This protein binds this small molecule.
Small molecule (SMILES): CC(=O)N[C@H]1[C@H]([C@H](O)[C@H](O)CO)O[C@@](O[C@H](CO)[C@@H](O)[C@@H]2O[C@@H](C(=O)O)C[C@H](O)[C@H]2NC(C)=O)(C(=O)O)C[C@@H]1O

Sequence of chain 47.E:
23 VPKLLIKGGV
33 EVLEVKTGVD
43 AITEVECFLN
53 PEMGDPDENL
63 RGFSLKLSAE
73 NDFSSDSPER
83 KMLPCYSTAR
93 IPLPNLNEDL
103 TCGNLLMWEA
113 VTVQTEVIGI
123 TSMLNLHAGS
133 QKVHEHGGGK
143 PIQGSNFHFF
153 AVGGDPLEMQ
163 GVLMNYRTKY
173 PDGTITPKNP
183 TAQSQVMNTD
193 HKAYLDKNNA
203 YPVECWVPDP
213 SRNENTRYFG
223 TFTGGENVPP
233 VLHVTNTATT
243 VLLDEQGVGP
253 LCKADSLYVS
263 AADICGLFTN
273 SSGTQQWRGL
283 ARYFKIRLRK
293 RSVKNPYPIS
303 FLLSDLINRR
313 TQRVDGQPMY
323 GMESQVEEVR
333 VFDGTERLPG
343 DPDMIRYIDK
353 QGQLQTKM

Sequence of chain 47.A:
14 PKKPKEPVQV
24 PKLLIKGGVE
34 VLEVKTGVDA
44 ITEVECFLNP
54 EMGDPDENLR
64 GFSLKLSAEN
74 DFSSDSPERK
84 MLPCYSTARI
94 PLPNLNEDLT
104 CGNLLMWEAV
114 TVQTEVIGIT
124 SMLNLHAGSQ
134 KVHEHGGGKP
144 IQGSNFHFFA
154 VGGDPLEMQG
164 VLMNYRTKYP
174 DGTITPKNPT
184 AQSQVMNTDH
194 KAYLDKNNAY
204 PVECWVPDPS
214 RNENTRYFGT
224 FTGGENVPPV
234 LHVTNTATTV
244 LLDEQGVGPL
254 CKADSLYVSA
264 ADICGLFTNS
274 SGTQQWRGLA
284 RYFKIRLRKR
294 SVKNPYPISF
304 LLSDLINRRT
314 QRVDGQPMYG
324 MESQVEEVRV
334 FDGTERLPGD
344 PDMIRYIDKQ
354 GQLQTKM

Sequence of chain 47.D:
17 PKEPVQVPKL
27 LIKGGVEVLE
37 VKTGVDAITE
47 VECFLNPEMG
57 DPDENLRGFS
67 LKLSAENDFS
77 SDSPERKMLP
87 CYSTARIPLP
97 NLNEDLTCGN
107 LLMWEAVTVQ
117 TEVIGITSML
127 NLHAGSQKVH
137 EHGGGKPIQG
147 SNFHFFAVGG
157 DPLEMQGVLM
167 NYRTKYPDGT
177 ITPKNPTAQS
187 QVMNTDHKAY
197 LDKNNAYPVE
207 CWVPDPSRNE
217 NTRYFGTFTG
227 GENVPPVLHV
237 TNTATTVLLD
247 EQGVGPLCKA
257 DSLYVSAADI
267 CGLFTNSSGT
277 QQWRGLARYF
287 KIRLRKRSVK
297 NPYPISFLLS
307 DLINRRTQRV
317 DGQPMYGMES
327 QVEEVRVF

Binding-site contacts:
Ligand atom C10 contacts residue LEU62 of chain 47.E at 3.1 Å (hydrophobic).
Ligand atom C11 contacts residue PHE270 of chain 47.E at 3.9 Å (hydrophobic).
Ligand atom C9 contacts residue GLN278 of chain 47.E at 3.3 Å.
Ligand atom O1B contacts residue SER274 of chain 47.E at 3.3 Å (h-bond).
Ligand atom C10 contacts residue ASN272 of chain 47.E at 3.9 Å.
Ligand atom O7 contacts residue LEU62 of chain 47.E at 3.3 Å.
Ligand atom C8 contacts residue GLN278 of chain 47.E at 3.7 Å.
Ligand atom O1B contacts residue LYS68 of chain 47.E at 3.1 Å.
Ligand atom O8 contacts residue LYS68 of chain 47.E at 3.3 Å.
Ligand atom O1B contacts residue THR276 of chain 47.E at 3.4 Å (h-bond).
Ligand atom C11 contacts residue PHE75 of chain 47.A at 3.5 Å (hydrophobic).
Ligand atom O1A contacts residue LYS68 of chain 47.E at 3.8 Å.
Ligand atom O1A contacts residue THR276 of chain 47.E at 2.6 Å (h-bond).
Ligand atom O9 contacts residue LEU67 of chain 47.E at 3.1 Å.
Ligand atom C1 contacts residue THR276 of chain 47.E at 3.3 Å.
Ligand atom C9 contacts residue LEU67 of chain 47.E at 4.0 Å (hydrophobic).
Ligand atom C11 contacts residue HIS138 of chain 47.D at 3.5 Å.
Ligand atom C11 contacts residue ASN272 of chain 47.E at 3.5 Å.
Ligand atom C11 contacts residue PHE65 of chain 47.E at 3.7 Å (hydrophobic).
Ligand atom C9 contacts residue LYS68 of chain 47.E at 3.8 Å.
Ligand atom O9 contacts residue GLN278 of chain 47.E at 4.0 Å.
Ligand atom C10 contacts residue GLN278 of chain 47.E at 4.0 Å.
Ligand atom N5 contacts residue ASN272 of chain 47.E at 3.2 Å (h-bond).
Ligand atom O10 contacts residue LEU62 of chain 47.E at 2.8 Å.
Ligand atom C1 contacts residue LYS68 of chain 47.E at 3.8 Å.
Ligand atom C7 contacts residue GLN278 of chain 47.E at 3.9 Å.
Ligand atom C11 contacts residue GLN278 of chain 47.E at 3.5 Å.
Ligand atom O8 contacts residue THR276 of chain 47.E at 4.0 Å.
Ligand atom O1A contacts residue ASN272 of chain 47.E at 3.6 Å.
Ligand atom N5 contacts residue LEU62 of chain 47.E at 3.9 Å.
Ligand atom C6 contacts residue ASN272 of chain 47.E at 3.7 Å.
Ligand atom O9 contacts residue LYS68 of chain 47.E at 2.9 Å (salt-bridge).
Ligand atom C6 contacts residue LYS68 of chain 47.E at 4.0 Å.
Ligand atom O8 contacts residue GLN278 of chain 47.E at 3.5 Å (h-bond).
Ligand atom C11 contacts residue LEU62 of chain 47.E at 3.5 Å (hydrophobic).
Ligand atom O10 contacts residue PHE75 of chain 47.A at 3.9 Å.
Ligand atom C7 contacts residue LEU62 of chain 47.E at 3.8 Å (hydrophobic).
Ligand atom N5 contacts residue GLN278 of chain 47.E at 3.7 Å.
Ligand atom O8 contacts residue ASN272 of chain 47.E at 3.5 Å (h-bond).
Ligand atom C11 contacts residue THR276 of chain 47.E at 3.4 Å.